Sequence of chain 3.E:
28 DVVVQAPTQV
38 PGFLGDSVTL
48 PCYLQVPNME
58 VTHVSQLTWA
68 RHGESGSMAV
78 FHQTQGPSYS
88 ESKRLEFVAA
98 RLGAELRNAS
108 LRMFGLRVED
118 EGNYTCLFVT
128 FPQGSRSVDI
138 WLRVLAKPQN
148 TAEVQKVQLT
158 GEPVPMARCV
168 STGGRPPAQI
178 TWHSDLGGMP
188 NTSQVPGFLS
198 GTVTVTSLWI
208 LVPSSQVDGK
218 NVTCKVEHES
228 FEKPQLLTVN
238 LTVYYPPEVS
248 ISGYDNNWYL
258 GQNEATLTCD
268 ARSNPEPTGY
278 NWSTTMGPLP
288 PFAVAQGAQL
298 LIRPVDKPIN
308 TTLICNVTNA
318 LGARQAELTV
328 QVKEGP

Binding-site contacts:
Ligand atom C1 contacts residue ASN313 of chain 3.E at 1.4 Å.
Ligand atom C7 contacts residue GLN322 of chain 3.E at 3.9 Å.
Ligand atom O7 contacts residue ASN313 of chain 3.E at 3.6 Å.
Ligand atom N2 contacts residue ASN313 of chain 3.E at 3.0 Å (h-bond).
Ligand atom C7 contacts residue ASN313 of chain 3.E at 3.5 Å.
Ligand atom C5 contacts residue ASN313 of chain 3.E at 3.6 Å.
Ligand atom C2 contacts residue ASN313 of chain 3.E at 2.4 Å.
Ligand atom C3 contacts residue ASN313 of chain 3.E at 3.8 Å.
Ligand atom C8 contacts residue GLN322 of chain 3.E at 3.2 Å.
Ligand atom N2 contacts residue GLN322 of chain 3.E at 4.5 Å.
Ligand atom C4 contacts residue ASN313 of chain 3.E at 4.2 Å.
Ligand atom C6 contacts residue THR315 of chain 3.E at 3.8 Å.
Ligand atom O7 contacts residue GLN322 of chain 3.E at 4.4 Å.
Ligand atom C5 contacts residue THR315 of chain 3.E at 4.0 Å.
Ligand atom O5 contacts residue ASN313 of chain 3.E at 2.3 Å (h-bond).
Ligand atom O5 contacts residue THR315 of chain 3.E at 3.9 Å.

This protein binds this small molecule.
Small molecule (SMILES): CC(=O)N[C@@H]1[C@@H](O)[C@H](O)[C@@H](CO)O[C@H]1O